Binding-site contacts:
Ligand atom O1 contacts residue MN1 of chain 1.H at 2.1 Å.
Ligand atom C1 contacts residue ASN187 of chain 1.B at 3.3 Å.
Ligand atom O5 contacts residue MN1 of chain 1.H at 2.3 Å.
Ligand atom C1 contacts residue HIS284 of chain 1.B at 4.0 Å.
Ligand atom O4 contacts residue LYS196 of chain 1.B at 3.5 Å (salt-bridge).
Ligand atom O1 contacts residue ASP183 of chain 1.B at 3.1 Å (salt-bridge).
Ligand atom O2 contacts residue TRP170 of chain 1.B at 3.9 Å.
Ligand atom C2 contacts residue TRP170 of chain 1.B at 4.0 Å (hydrophobic).
Ligand atom C5 contacts residue TYR189 of chain 1.B at 4.0 Å (hydrophobic).
Ligand atom O4 contacts residue TYR129 of chain 1.B at 2.6 Å (h-bond).
Ligand atom C1 contacts residue MN1 of chain 1.H at 2.9 Å.
Ligand atom C5 contacts residue TRP170 of chain 1.B at 4.1 Å (hydrophobic).
Ligand atom C5 contacts residue THR178 of chain 1.B at 3.5 Å.
Ligand atom C2 contacts residue HIS284 of chain 1.B at 4.0 Å.
Ligand atom O3 contacts residue TRP170 of chain 1.B at 4.0 Å.
Ligand atom C3 contacts residue TRP170 of chain 1.B at 3.8 Å (hydrophobic).
Ligand atom O5 contacts residue HIS284 of chain 1.B at 3.4 Å (h-bond).
Ligand atom O3 contacts residue TYR189 of chain 1.B at 2.7 Å (h-bond).
Ligand atom C5 contacts residue VAL286 of chain 1.B at 3.8 Å (hydrophobic).
Ligand atom O2 contacts residue TRP298 of chain 1.B at 4.0 Å.
Ligand atom C2 contacts residue MN1 of chain 1.H at 3.0 Å.
Ligand atom O1 contacts residue ASN187 of chain 1.B at 3.1 Å (h-bond).
Ligand atom C5 contacts residue TYR129 of chain 1.B at 3.1 Å (hydrophobic).
Ligand atom O4 contacts residue THR178 of chain 1.B at 2.6 Å (h-bond).
Ligand atom O1 contacts residue TRP298 of chain 1.B at 3.4 Å (h-bond).
Ligand atom O3 contacts residue LYS196 of chain 1.B at 2.7 Å (salt-bridge).
Ligand atom O2 contacts residue ASN296 of chain 1.B at 3.4 Å (h-bond).
Ligand atom O5 contacts residue HIS181 of chain 1.B at 3.2 Å.
Ligand atom O4 contacts residue VAL286 of chain 1.B at 3.8 Å.
Ligand atom O3 contacts residue TYR129 of chain 1.B at 3.1 Å (h-bond).
Ligand atom C5 contacts residue LYS196 of chain 1.B at 3.5 Å.
Ligand atom C1 contacts residue TRP298 of chain 1.B at 4.1 Å (hydrophobic).
Ligand atom C4 contacts residue VAL286 of chain 1.B at 3.8 Å (hydrophobic).
Ligand atom C4 contacts residue THR178 of chain 1.B at 3.6 Å.
Ligand atom O2 contacts residue TYR189 of chain 1.B at 3.4 Å.
Ligand atom O3 contacts residue VAL286 of chain 1.B at 3.8 Å.
Ligand atom C4 contacts residue TRP170 of chain 1.B at 4.0 Å (hydrophobic).
Ligand atom C3 contacts residue TYR189 of chain 1.B at 3.7 Å (hydrophobic).
Ligand atom O2 contacts residue ASN187 of chain 1.B at 2.9 Å (h-bond).
Ligand atom O1 contacts residue HIS284 of chain 1.B at 3.4 Å (h-bond).

Sequence of chain 1.B:
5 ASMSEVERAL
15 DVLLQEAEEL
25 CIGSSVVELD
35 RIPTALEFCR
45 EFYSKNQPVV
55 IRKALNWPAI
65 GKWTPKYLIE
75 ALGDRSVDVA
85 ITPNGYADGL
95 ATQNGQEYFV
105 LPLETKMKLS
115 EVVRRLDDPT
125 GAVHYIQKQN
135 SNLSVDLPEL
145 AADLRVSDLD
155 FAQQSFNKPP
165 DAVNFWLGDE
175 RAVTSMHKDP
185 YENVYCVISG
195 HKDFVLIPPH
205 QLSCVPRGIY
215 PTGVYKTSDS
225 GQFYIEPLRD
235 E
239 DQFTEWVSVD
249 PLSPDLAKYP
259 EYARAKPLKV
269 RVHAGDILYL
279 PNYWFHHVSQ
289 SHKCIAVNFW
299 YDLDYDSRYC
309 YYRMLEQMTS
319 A

A protein and the small-molecule ligand that binds it are described below.
Small molecule (SMILES): O=C(O)CCC(=O)C(=O)O